The protein below binds the small molecule below.
Small molecule (SMILES): CC(=O)N[C@H]1[C@H](O[C@H]2[C@H](O)[C@@H](NC(C)=O)CO[C@@H]2CO)O[C@H](CO)[C@@H](O[C@@H]2O[C@H](CO[C@H]3O[C@H](CO)[C@@H](O)[C@H](O)[C@@H]3O)[C@@H](O)[C@H](O[C@H]3O[C@H](CO)[C@@H](O)[C@H](O)[C@@H]3O)[C@@H]2O)[C@@H]1O

Sequence of chain 1.B:
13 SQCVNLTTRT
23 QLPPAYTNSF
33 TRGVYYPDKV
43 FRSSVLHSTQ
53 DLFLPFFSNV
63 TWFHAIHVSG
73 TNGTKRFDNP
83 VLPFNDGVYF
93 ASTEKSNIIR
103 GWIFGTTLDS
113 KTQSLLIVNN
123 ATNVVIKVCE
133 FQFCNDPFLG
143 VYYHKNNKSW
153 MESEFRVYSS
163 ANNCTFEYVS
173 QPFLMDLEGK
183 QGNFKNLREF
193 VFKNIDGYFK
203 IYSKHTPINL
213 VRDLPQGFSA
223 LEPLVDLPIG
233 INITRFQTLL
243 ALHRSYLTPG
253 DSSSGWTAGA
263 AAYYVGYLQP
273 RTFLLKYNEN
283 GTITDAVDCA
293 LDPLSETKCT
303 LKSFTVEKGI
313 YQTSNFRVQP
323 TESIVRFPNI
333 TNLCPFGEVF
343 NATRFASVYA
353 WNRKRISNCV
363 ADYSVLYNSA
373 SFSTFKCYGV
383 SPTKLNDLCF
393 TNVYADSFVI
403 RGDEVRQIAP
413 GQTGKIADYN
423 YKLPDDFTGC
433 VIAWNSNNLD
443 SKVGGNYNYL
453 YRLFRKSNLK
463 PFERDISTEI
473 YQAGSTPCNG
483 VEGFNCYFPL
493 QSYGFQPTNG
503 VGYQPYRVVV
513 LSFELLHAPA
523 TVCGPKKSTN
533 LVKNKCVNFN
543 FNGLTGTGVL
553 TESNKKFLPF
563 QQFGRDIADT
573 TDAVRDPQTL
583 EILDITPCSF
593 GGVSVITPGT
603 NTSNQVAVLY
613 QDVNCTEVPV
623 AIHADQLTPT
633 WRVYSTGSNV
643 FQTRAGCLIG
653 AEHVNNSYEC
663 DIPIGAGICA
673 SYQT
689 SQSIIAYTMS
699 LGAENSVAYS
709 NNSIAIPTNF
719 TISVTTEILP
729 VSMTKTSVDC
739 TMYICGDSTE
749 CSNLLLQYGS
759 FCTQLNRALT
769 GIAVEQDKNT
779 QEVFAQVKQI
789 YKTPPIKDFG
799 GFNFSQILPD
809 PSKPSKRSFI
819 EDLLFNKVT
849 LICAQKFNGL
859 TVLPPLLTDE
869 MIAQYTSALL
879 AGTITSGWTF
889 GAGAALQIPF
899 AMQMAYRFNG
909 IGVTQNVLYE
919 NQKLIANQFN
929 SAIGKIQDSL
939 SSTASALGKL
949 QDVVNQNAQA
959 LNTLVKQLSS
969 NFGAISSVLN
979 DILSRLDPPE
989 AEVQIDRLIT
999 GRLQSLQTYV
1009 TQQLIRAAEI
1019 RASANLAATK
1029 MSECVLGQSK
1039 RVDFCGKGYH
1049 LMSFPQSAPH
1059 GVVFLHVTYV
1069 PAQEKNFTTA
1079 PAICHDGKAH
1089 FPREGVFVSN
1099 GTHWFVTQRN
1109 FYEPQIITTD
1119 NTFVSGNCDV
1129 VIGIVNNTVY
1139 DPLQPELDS

Binding-site contacts:
Ligand atom C1 contacts residue SER803 of chain 1.B at 3.7 Å.
Ligand atom C4 contacts residue ASN801 of chain 1.B at 4.2 Å.
Ligand atom O6 contacts residue GLN804 of chain 1.B at 2.8 Å (h-bond).
Ligand atom O5 contacts residue ASN801 of chain 1.B at 2.4 Å (h-bond).
Ligand atom C7 contacts residue ASN801 of chain 1.B at 3.8 Å.
Ligand atom C8 contacts residue ASN801 of chain 1.B at 4.4 Å.
Ligand atom C5 contacts residue ASN801 of chain 1.B at 3.7 Å.
Ligand atom C2 contacts residue SER803 of chain 1.B at 4.2 Å.
Ligand atom N2 contacts residue SER803 of chain 1.B at 3.9 Å.
Ligand atom C3 contacts residue ASN801 of chain 1.B at 3.8 Å.
Ligand atom C1 contacts residue ASN801 of chain 1.B at 1.4 Å.
Ligand atom C2 contacts residue ASN801 of chain 1.B at 2.5 Å.
Ligand atom O5 contacts residue SER803 of chain 1.B at 4.3 Å.
Ligand atom C5 contacts residue GLN804 of chain 1.B at 3.7 Å.
Ligand atom C5 contacts residue SER803 of chain 1.B at 4.2 Å.
Ligand atom O5 contacts residue GLN804 of chain 1.B at 4.4 Å.
Ligand atom N2 contacts residue ASN801 of chain 1.B at 2.9 Å (h-bond).
Ligand atom C6 contacts residue GLN804 of chain 1.B at 3.3 Å.
Ligand atom C3 contacts residue SER803 of chain 1.B at 4.1 Å.